Binding-site contacts:
Ligand atom P contacts residue ASN153 of chain 1.A at 4.2 Å.
Ligand atom OP2 contacts residue GLU74 of chain 1.A at 4.2 Å.
Ligand atom OP2 contacts residue TYR150 of chain 1.A at 3.0 Å (h-bond).
Ligand atom C1' contacts residue TRP259 of chain 1.A at 3.6 Å (hydrophobic).
Ligand atom C4' contacts residue ASN153 of chain 1.A at 3.4 Å.
Ligand atom O3' contacts residue DC11 of chain 1.B at 1.6 Å.
Ligand atom O4' contacts residue ALA210 of chain 1.A at 3.8 Å.
Ligand atom OP3 contacts residue ASP190 of chain 1.A at 2.8 Å (salt-bridge).
Ligand atom P contacts residue TYR150 of chain 1.A at 4.1 Å.
Ligand atom OP3 contacts residue LEU261 of chain 1.A at 3.7 Å.
Ligand atom C3' contacts residue DC11 of chain 1.B at 2.7 Å.
Ligand atom O5' contacts residue ASN192 of chain 1.A at 3.8 Å.
Ligand atom OP1 contacts residue ASP190 of chain 1.A at 3.6 Å.
Ligand atom OP2 contacts residue ASN153 of chain 1.A at 3.8 Å.
Ligand atom C2' contacts residue TRP259 of chain 1.A at 3.7 Å (hydrophobic).
Ligand atom OP2 contacts residue ASP190 of chain 1.A at 3.4 Å (salt-bridge).
Ligand atom OP3 contacts residue HIS288 of chain 1.A at 3.4 Å (h-bond).
Ligand atom O5' contacts residue ASN153 of chain 1.A at 3.1 Å (h-bond).
Ligand atom OP1 contacts residue HIS288 of chain 1.A at 3.1 Å (h-bond).
Ligand atom P contacts residue ASN192 of chain 1.A at 3.6 Å.
Ligand atom C5' contacts residue TYR245 of chain 1.A at 4.0 Å (hydrophobic).
Ligand atom O4' contacts residue ASN192 of chain 1.A at 3.6 Å.
Ligand atom C1' contacts residue LEU261 of chain 1.A at 3.7 Å (hydrophobic).
Ligand atom C4' contacts residue DC11 of chain 1.B at 3.7 Å.
Ligand atom C2' contacts residue TYR245 of chain 1.A at 3.5 Å (hydrophobic).
Ligand atom P contacts residue HIS288 of chain 1.A at 3.8 Å.
Ligand atom C3' contacts residue TYR245 of chain 1.A at 3.5 Å (hydrophobic).
Ligand atom C2' contacts residue LEU261 of chain 1.A at 3.7 Å (hydrophobic).
Ligand atom C5' contacts residue ASN153 of chain 1.A at 3.8 Å.
Ligand atom P contacts residue ASP190 of chain 1.A at 3.3 Å.
Ligand atom P contacts residue GLU74 of chain 1.A at 4.2 Å.
Ligand atom O4' contacts residue ASN153 of chain 1.A at 3.1 Å (h-bond).
Ligand atom OP2 contacts residue ASN192 of chain 1.A at 3.1 Å (h-bond).
Ligand atom C2' contacts residue DC11 of chain 1.B at 3.8 Å.
Ligand atom C1' contacts residue ALA210 of chain 1.A at 3.4 Å (hydrophobic).
Ligand atom OP1 contacts residue ASN43 of chain 1.A at 4.0 Å.
Ligand atom OP1 contacts residue TYR150 of chain 1.A at 4.2 Å.
Ligand atom OP1 contacts residue GLU74 of chain 1.A at 3.2 Å (salt-bridge).
Ligand atom O3' contacts residue TYR245 of chain 1.A at 4.1 Å.
Ligand atom OP3 contacts residue ASN192 of chain 1.A at 3.0 Å (h-bond).

The protein below binds the small molecule below.
Small molecule (SMILES): O=P(O)(O)OC[C@H]1OCC[C@@H]1O

Sequence of chain 1.A:
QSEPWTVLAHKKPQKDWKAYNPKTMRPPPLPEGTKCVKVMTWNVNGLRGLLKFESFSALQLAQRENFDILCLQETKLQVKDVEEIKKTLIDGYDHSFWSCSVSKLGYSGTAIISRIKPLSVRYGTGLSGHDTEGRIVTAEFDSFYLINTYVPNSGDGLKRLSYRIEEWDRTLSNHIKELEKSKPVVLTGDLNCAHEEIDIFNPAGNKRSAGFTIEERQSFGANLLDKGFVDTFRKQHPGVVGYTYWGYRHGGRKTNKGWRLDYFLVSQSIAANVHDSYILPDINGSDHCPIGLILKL